Sequence of chain 39.C:
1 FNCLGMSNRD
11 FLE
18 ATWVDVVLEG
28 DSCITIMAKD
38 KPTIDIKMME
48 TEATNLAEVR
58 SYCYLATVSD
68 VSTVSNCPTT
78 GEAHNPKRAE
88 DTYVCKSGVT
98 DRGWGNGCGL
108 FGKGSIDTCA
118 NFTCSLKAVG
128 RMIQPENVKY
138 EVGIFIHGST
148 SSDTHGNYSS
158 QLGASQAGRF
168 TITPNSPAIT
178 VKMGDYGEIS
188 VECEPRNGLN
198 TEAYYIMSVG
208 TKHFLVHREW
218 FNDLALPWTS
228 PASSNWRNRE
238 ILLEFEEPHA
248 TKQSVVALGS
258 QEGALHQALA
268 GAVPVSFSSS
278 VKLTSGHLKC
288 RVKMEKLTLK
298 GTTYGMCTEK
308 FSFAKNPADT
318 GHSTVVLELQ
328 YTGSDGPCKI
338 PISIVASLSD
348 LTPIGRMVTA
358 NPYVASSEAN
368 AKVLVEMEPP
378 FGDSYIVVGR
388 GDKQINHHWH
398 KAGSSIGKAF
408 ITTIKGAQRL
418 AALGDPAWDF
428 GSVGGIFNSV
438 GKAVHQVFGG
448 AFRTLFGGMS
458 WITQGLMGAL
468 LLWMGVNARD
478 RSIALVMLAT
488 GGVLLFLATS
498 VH

A small-molecule ligand and the protein it binds are described below.
Small molecule (SMILES): CC(=O)N[C@@H]1[C@@H](O)[C@H](O)[C@@H](CO)O[C@H]1O

Binding-site contacts:
Ligand atom O6 contacts residue THR89 of chain 39.C at 4.0 Å.
Ligand atom C1 contacts residue ASN118 of chain 39.C at 1.5 Å.
Ligand atom C2 contacts residue SER66 of chain 39.C at 4.5 Å.
Ligand atom C5 contacts residue THR89 of chain 39.C at 4.4 Å.
Ligand atom C4 contacts residue ASN118 of chain 39.C at 4.2 Å.
Ligand atom C7 contacts residue SER66 of chain 39.C at 3.5 Å.
Ligand atom C7 contacts residue TYR90 of chain 39.C at 4.5 Å (hydrophobic).
Ligand atom C7 contacts residue ASN118 of chain 39.C at 3.5 Å.
Ligand atom C8 contacts residue SER66 of chain 39.C at 4.0 Å.
Ligand atom O7 contacts residue ASN118 of chain 39.C at 4.0 Å.
Ligand atom C3 contacts residue ASN118 of chain 39.C at 3.8 Å.
Ligand atom C2 contacts residue ASN118 of chain 39.C at 2.5 Å.
Ligand atom C5 contacts residue ASN118 of chain 39.C at 3.7 Å.
Ligand atom O5 contacts residue ASN118 of chain 39.C at 2.4 Å (h-bond).
Ligand atom C8 contacts residue TYR90 of chain 39.C at 3.5 Å (hydrophobic).
Ligand atom N2 contacts residue ASN118 of chain 39.C at 2.9 Å (h-bond).
Ligand atom C6 contacts residue THR120 of chain 39.C at 3.4 Å.
Ligand atom O7 contacts residue SER66 of chain 39.C at 3.0 Å (h-bond).
Ligand atom C4 contacts residue THR120 of chain 39.C at 4.4 Å.
Ligand atom C6 contacts residue THR89 of chain 39.C at 4.4 Å.
Ligand atom N2 contacts residue SER66 of chain 39.C at 4.3 Å.
Ligand atom C5 contacts residue THR120 of chain 39.C at 3.8 Å.
Ligand atom N2 contacts residue TYR90 of chain 39.C at 4.3 Å.
Ligand atom C8 contacts residue ASN118 of chain 39.C at 4.2 Å.
Ligand atom O5 contacts residue THR89 of chain 39.C at 4.2 Å.
Ligand atom O5 contacts residue THR120 of chain 39.C at 3.2 Å (h-bond).
Ligand atom C8 contacts residue ASP67 of chain 39.C at 3.9 Å.
Ligand atom C1 contacts residue THR120 of chain 39.C at 4.3 Å.
Ligand atom C1 contacts residue THR89 of chain 39.C at 4.1 Å.